Sequence of chain 1.B:
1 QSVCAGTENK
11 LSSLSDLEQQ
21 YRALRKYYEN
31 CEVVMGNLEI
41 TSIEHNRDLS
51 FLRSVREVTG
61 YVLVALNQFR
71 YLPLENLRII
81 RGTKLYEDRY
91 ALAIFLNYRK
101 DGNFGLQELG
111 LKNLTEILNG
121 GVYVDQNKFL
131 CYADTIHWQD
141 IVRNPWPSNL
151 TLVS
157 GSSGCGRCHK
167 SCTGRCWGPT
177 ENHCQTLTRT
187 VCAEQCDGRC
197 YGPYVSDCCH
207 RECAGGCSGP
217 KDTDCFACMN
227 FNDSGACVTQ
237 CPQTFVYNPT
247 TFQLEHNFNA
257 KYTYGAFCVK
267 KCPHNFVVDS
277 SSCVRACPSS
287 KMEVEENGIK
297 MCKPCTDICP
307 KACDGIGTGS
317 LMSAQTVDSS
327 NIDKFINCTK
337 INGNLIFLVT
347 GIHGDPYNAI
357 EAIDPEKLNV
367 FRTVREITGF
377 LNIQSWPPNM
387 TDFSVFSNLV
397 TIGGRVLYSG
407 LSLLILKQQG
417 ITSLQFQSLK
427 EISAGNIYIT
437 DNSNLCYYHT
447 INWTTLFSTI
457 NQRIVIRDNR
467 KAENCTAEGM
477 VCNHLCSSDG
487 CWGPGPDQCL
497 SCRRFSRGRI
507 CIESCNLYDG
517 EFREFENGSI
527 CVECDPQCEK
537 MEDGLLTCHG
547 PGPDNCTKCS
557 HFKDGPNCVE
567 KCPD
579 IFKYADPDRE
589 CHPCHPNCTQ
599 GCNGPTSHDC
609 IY

Binding-site contacts:
Ligand atom N2 contacts residue SER484 of chain 1.B at 3.9 Å.
Ligand atom C2 contacts residue ASN448 of chain 1.B at 2.5 Å.
Ligand atom C5 contacts residue ASN448 of chain 1.B at 3.7 Å.
Ligand atom C3 contacts residue ASN448 of chain 1.B at 3.8 Å.
Ligand atom C7 contacts residue ASN448 of chain 1.B at 3.5 Å.
Ligand atom C1 contacts residue THR450 of chain 1.B at 4.2 Å.
Ligand atom O5 contacts residue THR450 of chain 1.B at 3.8 Å.
Ligand atom C6 contacts residue THR450 of chain 1.B at 4.2 Å.
Ligand atom C5 contacts residue THR450 of chain 1.B at 4.1 Å.
Ligand atom C1 contacts residue ASN448 of chain 1.B at 1.5 Å.
Ligand atom C1 contacts residue THR451 of chain 1.B at 4.1 Å.
Ligand atom C8 contacts residue SER484 of chain 1.B at 3.8 Å.
Ligand atom O7 contacts residue ASN448 of chain 1.B at 3.8 Å.
Ligand atom N2 contacts residue ASN448 of chain 1.B at 2.8 Å (h-bond).
Ligand atom C7 contacts residue SER484 of chain 1.B at 4.3 Å.
Ligand atom O5 contacts residue THR451 of chain 1.B at 3.4 Å.
Ligand atom O6 contacts residue THR451 of chain 1.B at 4.2 Å.
Ligand atom C6 contacts residue THR451 of chain 1.B at 4.5 Å.
Ligand atom O5 contacts residue ASN448 of chain 1.B at 2.4 Å (h-bond).
Ligand atom C4 contacts residue ASN448 of chain 1.B at 4.3 Å.

This protein binds this small molecule.
Small molecule (SMILES): CC(=O)N[C@H]1[C@H](O[C@H]2[C@H](O)[C@@H](NC(C)=O)CO[C@@H]2CO)O[C@H](CO)[C@@H](O[C@@H]2O[C@H](CO)[C@@H](O)[C@H](O)[C@@H]2O)[C@@H]1O